A protein and the small-molecule ligand that binds it are described below.
Small molecule (SMILES): C[C@H](N)C(=O)N[C@@H](CO)C(=O)N[C@@H](CCCNC(N)=[NH2+])C(=O)N[C@@H](Cc1c[nH]c2ccccc12)C(=O)N[C@@H](CC(=O)O)C(=O)N[C@@H](CCC(=O)O)C(=O)N[C@H](C(=O)N1CCC[C@H]1C(=O)O)[C@@H](C)O

Binding-site contacts:
Ligand atom NH2 contacts residue ALA82 of chain 1.B at 3.7 Å.
Ligand atom CE3 contacts residue PHE81 of chain 1.B at 3.6 Å (hydrophobic).
Ligand atom OD1 contacts residue ARG79 of chain 1.B at 2.8 Å (salt-bridge).
Ligand atom OXT contacts residue VAL3 of chain 1.A at 3.4 Å (h-bond).
Ligand atom CD2 contacts residue PHE81 of chain 1.B at 3.5 Å (hydrophobic).
Ligand atom NE1 contacts residue ASP34 of chain 1.B at 2.9 Å (salt-bridge).
Ligand atom NE contacts residue ALA82 of chain 1.B at 3.7 Å.
Ligand atom CD1 contacts residue ASP34 of chain 1.B at 3.7 Å.
Ligand atom N contacts residue GLY83 of chain 1.B at 3.6 Å.
Ligand atom O contacts residue ALA82 of chain 1.B at 3.0 Å (h-bond).
Ligand atom CD1 contacts residue GLU38 of chain 1.B at 3.2 Å.
Ligand atom CA contacts residue TRP80 of chain 1.B at 3.7 Å (hydrophobic).
Ligand atom CB contacts residue GLY83 of chain 1.B at 3.3 Å.
Ligand atom N contacts residue PHE81 of chain 1.B at 3.8 Å.
Ligand atom CA contacts residue TRP80 of chain 1.B at 3.4 Å (hydrophobic).
Ligand atom CA contacts residue GLY83 of chain 1.B at 3.7 Å.
Ligand atom CB contacts residue ASP34 of chain 1.B at 3.4 Å.
Ligand atom O contacts residue PHE81 of chain 1.B at 3.5 Å.
Ligand atom O contacts residue GLY83 of chain 1.B at 2.8 Å (h-bond).
Ligand atom CE2 contacts residue GLU38 of chain 1.B at 3.7 Å.
Ligand atom NE1 contacts residue GLU38 of chain 1.B at 3.1 Å.
Ligand atom CE3 contacts residue ARG79 of chain 1.B at 3.6 Å.
Ligand atom CG contacts residue ARG79 of chain 1.B at 3.5 Å.
Ligand atom CB contacts residue GLU37 of chain 1.B at 3.5 Å.
Ligand atom N contacts residue ASP34 of chain 1.B at 3.2 Å (salt-bridge).
Ligand atom CZ contacts residue ALA82 of chain 1.B at 3.5 Å (hydrophobic).
Ligand atom CD contacts residue ALA82 of chain 1.B at 3.6 Å (hydrophobic).
Ligand atom CG contacts residue PRO5 of chain 1.A at 3.6 Å (hydrophobic).
Ligand atom C contacts residue TRP80 of chain 1.B at 3.6 Å (hydrophobic).
Ligand atom OD2 contacts residue ARG79 of chain 1.B at 3.1 Å (salt-bridge).
Ligand atom OE1 contacts residue ALA82 of chain 1.B at 3.5 Å.
Ligand atom CD contacts residue GLY83 of chain 1.B at 3.6 Å.
Ligand atom N contacts residue TRP80 of chain 1.B at 2.7 Å (h-bond).
Ligand atom C contacts residue PHE81 of chain 1.B at 3.7 Å (hydrophobic).
Ligand atom CG contacts residue GLY83 of chain 1.B at 3.4 Å.
Ligand atom C contacts residue GLY83 of chain 1.B at 3.7 Å.
Ligand atom CE2 contacts residue PHE81 of chain 1.B at 3.7 Å (hydrophobic).
Ligand atom CA contacts residue ASP34 of chain 1.B at 3.7 Å.
Ligand atom CG contacts residue GLU30 of chain 1.B at 3.7 Å.
Ligand atom CH2 contacts residue LEU76 of chain 1.B at 3.6 Å (hydrophobic).

Sequence of chain 1.B:
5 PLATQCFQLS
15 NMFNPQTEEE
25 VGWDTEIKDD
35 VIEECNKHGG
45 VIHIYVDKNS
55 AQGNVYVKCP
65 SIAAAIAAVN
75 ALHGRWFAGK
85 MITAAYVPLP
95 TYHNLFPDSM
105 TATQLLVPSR

Sequence of chain 1.A:
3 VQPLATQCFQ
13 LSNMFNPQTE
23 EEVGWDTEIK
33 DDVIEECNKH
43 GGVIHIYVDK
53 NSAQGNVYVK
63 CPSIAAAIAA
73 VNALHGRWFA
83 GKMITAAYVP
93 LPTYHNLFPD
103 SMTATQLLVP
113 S